Binding-site contacts:
Ligand atom N9 contacts residue PHE79 of chain 1.K at 3.8 Å.
Ligand atom C5 contacts residue ALA84 of chain 1.K at 4.2 Å (hydrophobic).
Ligand atom N9 contacts residue HIS9 of chain 1.K at 3.4 Å.
Ligand atom C3 contacts residue ALA88 of chain 1.K at 3.6 Å (hydrophobic).
Ligand atom C8 contacts residue VAL11 of chain 1.K at 4.0 Å (hydrophobic).
Ligand atom N9 contacts residue GLU55 of chain 1.L at 2.6 Å (salt-bridge).
Ligand atom C7 contacts residue HIS9 of chain 1.K at 4.1 Å.
Ligand atom N9 contacts residue PHE92 of chain 1.K at 4.5 Å.
Ligand atom C7 contacts residue VAL11 of chain 1.K at 4.2 Å (hydrophobic).
Ligand atom C5 contacts residue PHE79 of chain 1.K at 3.7 Å (hydrophobic).
Ligand atom N9 contacts residue VAL11 of chain 1.K at 4.2 Å.
Ligand atom C6 contacts residue HIS9 of chain 1.K at 4.1 Å.
Ligand atom C3 contacts residue PHE87 of chain 1.K at 3.5 Å (hydrophobic).
Ligand atom C2 contacts residue PHE87 of chain 1.K at 3.8 Å (hydrophobic).
Ligand atom C7 contacts residue PHE91 of chain 1.K at 4.2 Å (hydrophobic).
Ligand atom C8 contacts residue GLU55 of chain 1.L at 3.6 Å.
Ligand atom C2 contacts residue ALA88 of chain 1.K at 4.2 Å (hydrophobic).
Ligand atom C2 contacts residue PHE92 of chain 1.K at 4.4 Å (hydrophobic).
Ligand atom N9 contacts residue VAL100 of chain 1.K at 3.8 Å.
Ligand atom C4 contacts residue PHE87 of chain 1.K at 4.3 Å (hydrophobic).
Ligand atom C3 contacts residue ALA84 of chain 1.K at 3.4 Å (hydrophobic).
Ligand atom C6 contacts residue PHE79 of chain 1.K at 3.6 Å (hydrophobic).
Ligand atom C4 contacts residue PHE79 of chain 1.K at 4.5 Å (hydrophobic).
Ligand atom C8 contacts residue PHE92 of chain 1.K at 4.3 Å (hydrophobic).
Ligand atom C8 contacts residue HIS9 of chain 1.K at 3.6 Å.
Ligand atom C7 contacts residue TYR31 of chain 1.K at 3.9 Å (hydrophobic).
Ligand atom O10 contacts residue TYR31 of chain 1.K at 2.5 Å (h-bond).
Ligand atom C8 contacts residue PHE79 of chain 1.K at 4.0 Å (hydrophobic).
Ligand atom C5 contacts residue PHE78 of chain 1.K at 3.8 Å (hydrophobic).
Ligand atom C1 contacts residue PHE79 of chain 1.K at 4.2 Å (hydrophobic).
Ligand atom O10 contacts residue VAL11 of chain 1.K at 3.4 Å.
Ligand atom C1 contacts residue TYR31 of chain 1.K at 4.5 Å (hydrophobic).
Ligand atom C2 contacts residue PHE91 of chain 1.K at 4.3 Å (hydrophobic).
Ligand atom C8 contacts residue VAL100 of chain 1.K at 4.4 Å (hydrophobic).
Ligand atom O10 contacts residue HIS9 of chain 1.K at 3.4 Å (h-bond).
Ligand atom C4 contacts residue ALA84 of chain 1.K at 3.3 Å (hydrophobic).
Ligand atom C4 contacts residue ALA88 of chain 1.K at 4.4 Å (hydrophobic).

Sequence of chain 1.K:
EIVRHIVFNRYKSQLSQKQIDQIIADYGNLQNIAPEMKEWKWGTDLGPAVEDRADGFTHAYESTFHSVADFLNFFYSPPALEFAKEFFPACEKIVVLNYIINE

The protein below binds the small molecule below.
Small molecule (SMILES): N#C[C@H](O)c1ccccc1

Sequence of chain 1.L:
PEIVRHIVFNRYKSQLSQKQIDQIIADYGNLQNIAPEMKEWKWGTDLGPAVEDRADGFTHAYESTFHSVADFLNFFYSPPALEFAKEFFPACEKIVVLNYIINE